This protein binds this small molecule.
Small molecule (SMILES): CN(Cc1cnc2nc(N)nc(N)c2n1)c1ccc(C(=O)N[C@@H](CCC(=O)O)C(=O)O)cc1

Sequence of chain 1.A:
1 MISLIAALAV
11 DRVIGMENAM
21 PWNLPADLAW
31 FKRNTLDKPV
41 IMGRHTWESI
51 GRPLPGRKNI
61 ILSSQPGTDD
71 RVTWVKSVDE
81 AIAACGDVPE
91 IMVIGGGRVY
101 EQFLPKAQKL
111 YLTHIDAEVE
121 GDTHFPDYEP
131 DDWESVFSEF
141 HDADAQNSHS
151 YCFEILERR

Binding-site contacts:
Ligand atom C16 contacts residue PHE31 of chain 1.A at 3.2 Å (hydrophobic).
Ligand atom NA4 contacts residue TYR100 of chain 1.A at 3.3 Å (h-bond).
Ligand atom N8 contacts residue LEU28 of chain 1.A at 3.4 Å.
Ligand atom O2 contacts residue LYS32 of chain 1.A at 3.5 Å (salt-bridge).
Ligand atom NA4 contacts residue ILE5 of chain 1.A at 2.7 Å (h-bond).
Ligand atom C7 contacts residue LEU28 of chain 1.A at 3.8 Å (hydrophobic).
Ligand atom C7 contacts residue MET20 of chain 1.A at 3.5 Å (hydrophobic).
Ligand atom O1 contacts residue ARG57 of chain 1.A at 3.0 Å (salt-bridge).
Ligand atom C8A contacts residue ASP27 of chain 1.A at 3.6 Å.
Ligand atom NA4 contacts residue NAP1 of chain 1.C at 3.1 Å.
Ligand atom N3 contacts residue PHE31 of chain 1.A at 3.5 Å.
Ligand atom C4 contacts residue PHE31 of chain 1.A at 3.6 Å (hydrophobic).
Ligand atom N contacts residue ARG52 of chain 1.A at 3.8 Å.
Ligand atom N1 contacts residue ASP27 of chain 1.A at 2.7 Å (salt-bridge).
Ligand atom C contacts residue ARG52 of chain 1.A at 3.3 Å.
Ligand atom N3 contacts residue ALA6 of chain 1.A at 3.5 Å.
Ligand atom C4A contacts residue PHE31 of chain 1.A at 3.8 Å (hydrophobic).
Ligand atom NA4 contacts residue ILE94 of chain 1.A at 2.9 Å (h-bond).
Ligand atom C2 contacts residue PHE31 of chain 1.A at 3.7 Å (hydrophobic).
Ligand atom O1 contacts residue LYS32 of chain 1.A at 3.3 Å.
Ligand atom OE2 contacts residue LEU28 of chain 1.A at 3.6 Å.
Ligand atom C15 contacts residue PHE31 of chain 1.A at 3.7 Å (hydrophobic).
Ligand atom NA2 contacts residue ALA6 of chain 1.A at 3.6 Å.
Ligand atom C4A contacts residue NAP1 of chain 1.C at 3.5 Å.
Ligand atom C4 contacts residue ILE5 of chain 1.A at 3.2 Å (hydrophobic).
Ligand atom N8 contacts residue ASP27 of chain 1.A at 3.4 Å (salt-bridge).
Ligand atom C4 contacts residue NAP1 of chain 1.C at 3.5 Å.
Ligand atom N5 contacts residue NAP1 of chain 1.C at 3.1 Å.
Ligand atom NA2 contacts residue ASP27 of chain 1.A at 3.0 Å (salt-bridge).
Ligand atom CT contacts residue LYS32 of chain 1.A at 3.8 Å.
Ligand atom C2 contacts residue ASP27 of chain 1.A at 3.6 Å.
Ligand atom C6 contacts residue MET20 of chain 1.A at 3.4 Å (hydrophobic).
Ligand atom O contacts residue ARG52 of chain 1.A at 2.8 Å (salt-bridge).
Ligand atom O1 contacts residue PHE31 of chain 1.A at 3.6 Å.
Ligand atom N3 contacts residue ILE5 of chain 1.A at 3.1 Å (h-bond).
Ligand atom NA4 contacts residue PHE31 of chain 1.A at 3.8 Å.
Ligand atom CM contacts residue SER49 of chain 1.A at 3.5 Å.
Ligand atom C9 contacts residue MET20 of chain 1.A at 3.6 Å (hydrophobic).
Ligand atom CT contacts residue ARG57 of chain 1.A at 3.6 Å.
Ligand atom O2 contacts residue ARG57 of chain 1.A at 3.3 Å (salt-bridge).